A small-molecule ligand and the protein it binds are described below.
Small molecule (SMILES): Oc1ccc(-c2ccccc2)cc1O

Sequence of chain 3.A:
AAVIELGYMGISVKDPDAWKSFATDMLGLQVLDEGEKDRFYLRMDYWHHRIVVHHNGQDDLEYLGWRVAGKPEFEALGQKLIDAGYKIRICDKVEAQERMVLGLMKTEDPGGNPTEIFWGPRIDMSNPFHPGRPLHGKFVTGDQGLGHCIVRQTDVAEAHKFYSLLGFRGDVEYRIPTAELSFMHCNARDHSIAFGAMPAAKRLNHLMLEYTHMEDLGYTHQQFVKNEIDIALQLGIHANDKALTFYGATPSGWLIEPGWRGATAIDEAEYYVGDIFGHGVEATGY

Binding-site contacts:
Ligand atom CA3 contacts residue TYR256 of chain 3.A at 2.9 Å (hydrophobic).
Ligand atom CA1 contacts residue HIS247 of chain 3.A at 3.5 Å.
Ligand atom OA3 contacts residue GLU266 of chain 3.A at 3.5 Å (salt-bridge).
Ligand atom CB5 contacts residue TYR178 of chain 3.A at 3.3 Å (hydrophobic).
Ligand atom CB6 contacts residue HIS247 of chain 3.A at 4.0 Å.
Ligand atom CA3 contacts residue HIS247 of chain 3.A at 3.4 Å.
Ligand atom OA4 contacts residue FE21 of chain 3.B at 2.3 Å.
Ligand atom CB5 contacts residue ASP284 of chain 3.A at 3.7 Å.
Ligand atom CA4 contacts residue HIS200 of chain 3.A at 3.4 Å.
Ligand atom CA2 contacts residue HIS247 of chain 3.A at 3.4 Å.
Ligand atom CA4 contacts residue PHE192 of chain 3.A at 3.8 Å (hydrophobic).
Ligand atom CB4 contacts residue TYR178 of chain 3.A at 4.0 Å (hydrophobic).
Ligand atom CA5 contacts residue PHE192 of chain 3.A at 3.5 Å (hydrophobic).
Ligand atom CA5 contacts residue HIS247 of chain 3.A at 3.3 Å.
Ligand atom OA4 contacts residue HIS152 of chain 3.A at 3.0 Å (h-bond).
Ligand atom CA2 contacts residue BP71 of chain 3.E at 3.8 Å.
Ligand atom CA6 contacts residue PHE192 of chain 3.A at 3.6 Å (hydrophobic).
Ligand atom CA6 contacts residue TYR178 of chain 3.A at 3.7 Å (hydrophobic).
Ligand atom CB2 contacts residue LEU190 of chain 3.A at 3.5 Å (hydrophobic).
Ligand atom CA3 contacts residue FE21 of chain 3.B at 3.0 Å.
Ligand atom CB6 contacts residue TYR178 of chain 3.A at 3.3 Å (hydrophobic).
Ligand atom CB1 contacts residue TYR178 of chain 3.A at 4.0 Å (hydrophobic).
Ligand atom OA3 contacts residue FE21 of chain 3.B at 2.2 Å.
Ligand atom CB3 contacts residue LEU190 of chain 3.A at 3.3 Å (hydrophobic).
Ligand atom CA6 contacts residue HIS247 of chain 3.A at 3.1 Å.
Ligand atom CA6 contacts residue ASN249 of chain 3.A at 3.6 Å.
Ligand atom CA4 contacts residue HIS247 of chain 3.A at 3.3 Å.
Ligand atom CA4 contacts residue TYR256 of chain 3.A at 3.8 Å (hydrophobic).
Ligand atom CA5 contacts residue HIS200 of chain 3.A at 3.7 Å.
Ligand atom CB4 contacts residue ILE180 of chain 3.A at 4.0 Å (hydrophobic).
Ligand atom OA4 contacts residue HIS200 of chain 3.A at 2.6 Å (h-bond).
Ligand atom CB6 contacts residue ASP284 of chain 3.A at 3.4 Å.
Ligand atom OA4 contacts residue HIS247 of chain 3.A at 3.5 Å (h-bond).
Ligand atom OA3 contacts residue HIS215 of chain 3.A at 2.8 Å.
Ligand atom CA5 contacts residue ASN249 of chain 3.A at 3.3 Å.
Ligand atom OA3 contacts residue TYR256 of chain 3.A at 2.4 Å (h-bond).
Ligand atom CA4 contacts residue FE21 of chain 3.B at 3.1 Å.
Ligand atom OA4 contacts residue GLU266 of chain 3.A at 3.8 Å.
Ligand atom CA1 contacts residue PHE192 of chain 3.A at 3.8 Å (hydrophobic).
Ligand atom CA2 contacts residue TYR256 of chain 3.A at 3.2 Å (hydrophobic).